Binding-site contacts:
Ligand atom O3' contacts residue MG1 of chain 2.M at 2.2 Å.
Ligand atom O1P contacts residue ASP148 of chain 2.C at 2.9 Å (salt-bridge).
Ligand atom C2' contacts residue MG1 of chain 2.M at 3.3 Å.
Ligand atom O3P contacts residue ASP148 of chain 2.C at 3.2 Å.
Ligand atom O5' contacts residue THR152 of chain 2.C at 3.4 Å (h-bond).
Ligand atom O2' contacts residue ASP145 of chain 2.C at 2.6 Å (salt-bridge).
Ligand atom C3' contacts residue ASP145 of chain 2.C at 3.2 Å.
Ligand atom O6 contacts residue VAL198 of chain 2.C at 3.1 Å (h-bond).
Ligand atom N4' contacts residue TYR116 of chain 2.C at 3.3 Å.
Ligand atom C1' contacts residue POP1 of chain 2.P at 3.2 Å.
Ligand atom O3' contacts residue POP1 of chain 2.P at 2.9 Å (h-bond).
Ligand atom O6 contacts residue LYS176 of chain 2.C at 2.8 Å (salt-bridge).
Ligand atom O2P contacts residue LYS151 of chain 2.C at 3.3 Å (salt-bridge).
Ligand atom O1P contacts residue GLY150 of chain 2.C at 2.9 Å (h-bond).
Ligand atom P contacts residue THR149 of chain 2.C at 3.4 Å.
Ligand atom O2' contacts residue MG1 of chain 2.M at 2.3 Å.
Ligand atom C3' contacts residue POP1 of chain 2.P at 3.5 Å.
Ligand atom C2' contacts residue ASP145 of chain 2.C at 3.2 Å.
Ligand atom O2P contacts residue THR152 of chain 2.C at 2.7 Å (h-bond).
Ligand atom C6 contacts residue PHE197 of chain 2.C at 3.4 Å (hydrophobic).
Ligand atom N7 contacts residue ASP148 of chain 2.C at 2.7 Å (salt-bridge).
Ligand atom O1P contacts residue THR149 of chain 2.C at 3.1 Å (h-bond).
Ligand atom O3P contacts residue TYR116 of chain 2.C at 2.6 Å (h-bond).
Ligand atom O2' contacts residue POP1 of chain 2.P at 3.1 Å (h-bond).
Ligand atom O3P contacts residue THR149 of chain 2.C at 2.7 Å (h-bond).
Ligand atom C2 contacts residue ASP204 of chain 2.C at 3.4 Å.
Ligand atom C3' contacts residue MG1 of chain 2.M at 3.2 Å.
Ligand atom C4' contacts residue POP1 of chain 2.P at 3.4 Å.
Ligand atom N4' contacts residue POP1 of chain 2.P at 3.2 Å (h-bond).
Ligand atom O2P contacts residue THR149 of chain 2.C at 3.4 Å (h-bond).
Ligand atom C5' contacts residue ILE146 of chain 2.C at 3.2 Å (hydrophobic).
Ligand atom C3' contacts residue GLU144 of chain 2.C at 3.1 Å.
Ligand atom C2' contacts residue POP1 of chain 2.P at 3.4 Å.
Ligand atom O3' contacts residue GLU144 of chain 2.C at 2.6 Å (salt-bridge).
Ligand atom O6 contacts residue PHE197 of chain 2.C at 3.3 Å.
Ligand atom O3' contacts residue ASP145 of chain 2.C at 3.4 Å (salt-bridge).
Ligand atom N1 contacts residue PHE197 of chain 2.C at 3.5 Å.
Ligand atom C2 contacts residue VAL198 of chain 2.C at 3.1 Å (hydrophobic).
Ligand atom N1 contacts residue VAL198 of chain 2.C at 2.5 Å (h-bond).
Ligand atom O5' contacts residue TYR116 of chain 2.C at 3.2 Å.

Sequence of chain 2.C:
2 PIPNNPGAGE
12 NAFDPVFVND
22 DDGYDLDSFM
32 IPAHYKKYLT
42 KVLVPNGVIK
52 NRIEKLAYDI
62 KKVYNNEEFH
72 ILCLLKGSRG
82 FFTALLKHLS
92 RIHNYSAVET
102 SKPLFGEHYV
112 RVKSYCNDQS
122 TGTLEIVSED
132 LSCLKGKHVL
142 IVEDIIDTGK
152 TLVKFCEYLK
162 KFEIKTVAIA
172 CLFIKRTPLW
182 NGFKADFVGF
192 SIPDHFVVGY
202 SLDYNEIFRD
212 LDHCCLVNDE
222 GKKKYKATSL

A protein and the small-molecule ligand that binds it are described below.
Small molecule (SMILES): O=c1[nH]cnc2c([C@@H]3N[C@H](COP(=O)(O)O)[C@@H](O)[C@H]3O)c[nH]c12